Sequence of chain 1.B:
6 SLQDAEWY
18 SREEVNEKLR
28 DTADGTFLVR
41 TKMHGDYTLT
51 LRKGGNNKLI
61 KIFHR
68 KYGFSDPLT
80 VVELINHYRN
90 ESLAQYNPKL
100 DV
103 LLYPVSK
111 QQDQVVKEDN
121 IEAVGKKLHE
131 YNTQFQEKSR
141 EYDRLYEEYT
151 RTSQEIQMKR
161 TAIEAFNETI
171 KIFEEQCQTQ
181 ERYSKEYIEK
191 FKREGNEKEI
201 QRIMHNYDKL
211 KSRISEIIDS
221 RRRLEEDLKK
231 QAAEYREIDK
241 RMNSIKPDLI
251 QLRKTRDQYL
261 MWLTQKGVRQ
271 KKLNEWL

Binding-site contacts:
Ligand atom C7 contacts residue ASN57 of chain 1.B at 4.4 Å.
Ligand atom C4 contacts residue ASN633 of chain 1.A at 4.2 Å.
Ligand atom C2 contacts residue ASN56 of chain 1.B at 4.4 Å.
Ligand atom C6 contacts residue ASN56 of chain 1.B at 3.4 Å.
Ligand atom C1 contacts residue ASN56 of chain 1.B at 3.5 Å.
Ligand atom C7 contacts residue ASN56 of chain 1.B at 4.0 Å.
Ligand atom C1 contacts residue GLY392 of chain 1.A at 4.4 Å.
Ligand atom C4 contacts residue PHE1044 of chain 1.A at 4.3 Å (hydrophobic).
Ligand atom C3 contacts residue ASN633 of chain 1.A at 4.0 Å.
Ligand atom O8 contacts residue ASN633 of chain 1.A at 3.1 Å (h-bond).
Ligand atom O9 contacts residue ASN57 of chain 1.B at 3.8 Å.
Ligand atom C5 contacts residue ASN56 of chain 1.B at 3.5 Å.

Sequence of chain 1.A:
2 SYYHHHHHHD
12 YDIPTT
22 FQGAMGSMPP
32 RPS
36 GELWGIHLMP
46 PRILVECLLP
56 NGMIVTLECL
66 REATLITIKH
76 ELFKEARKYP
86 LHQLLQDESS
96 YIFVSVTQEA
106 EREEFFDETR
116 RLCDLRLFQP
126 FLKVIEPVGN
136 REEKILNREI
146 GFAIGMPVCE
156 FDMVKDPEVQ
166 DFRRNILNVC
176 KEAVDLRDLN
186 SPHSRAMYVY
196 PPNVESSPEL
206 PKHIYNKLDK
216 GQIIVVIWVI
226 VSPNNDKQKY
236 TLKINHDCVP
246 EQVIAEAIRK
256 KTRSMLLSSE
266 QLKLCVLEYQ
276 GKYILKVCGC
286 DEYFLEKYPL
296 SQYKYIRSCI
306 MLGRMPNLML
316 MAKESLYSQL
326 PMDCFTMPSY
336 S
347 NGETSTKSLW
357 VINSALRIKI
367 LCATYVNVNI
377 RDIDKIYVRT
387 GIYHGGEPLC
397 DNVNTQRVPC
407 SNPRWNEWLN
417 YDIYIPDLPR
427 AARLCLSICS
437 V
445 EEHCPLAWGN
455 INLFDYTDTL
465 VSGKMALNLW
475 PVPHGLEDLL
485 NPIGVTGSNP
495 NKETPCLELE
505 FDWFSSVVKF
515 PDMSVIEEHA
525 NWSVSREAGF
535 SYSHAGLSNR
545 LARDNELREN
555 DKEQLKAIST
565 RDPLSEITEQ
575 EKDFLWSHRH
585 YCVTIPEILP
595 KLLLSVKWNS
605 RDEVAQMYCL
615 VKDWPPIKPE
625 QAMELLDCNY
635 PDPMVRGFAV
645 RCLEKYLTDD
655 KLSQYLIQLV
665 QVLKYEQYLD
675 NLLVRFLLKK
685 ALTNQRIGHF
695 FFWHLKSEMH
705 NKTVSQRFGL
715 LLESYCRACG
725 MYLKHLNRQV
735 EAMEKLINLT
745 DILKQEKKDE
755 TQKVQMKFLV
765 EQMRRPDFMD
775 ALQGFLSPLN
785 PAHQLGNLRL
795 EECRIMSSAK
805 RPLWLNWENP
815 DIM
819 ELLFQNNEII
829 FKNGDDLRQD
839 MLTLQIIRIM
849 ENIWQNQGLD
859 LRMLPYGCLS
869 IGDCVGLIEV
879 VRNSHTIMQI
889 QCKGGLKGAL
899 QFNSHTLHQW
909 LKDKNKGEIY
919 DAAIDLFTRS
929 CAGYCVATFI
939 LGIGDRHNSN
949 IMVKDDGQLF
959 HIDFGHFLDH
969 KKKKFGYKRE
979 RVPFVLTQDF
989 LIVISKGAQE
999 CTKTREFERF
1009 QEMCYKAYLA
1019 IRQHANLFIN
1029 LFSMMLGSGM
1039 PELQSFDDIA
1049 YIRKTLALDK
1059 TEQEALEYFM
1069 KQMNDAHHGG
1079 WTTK

A small-molecule ligand and the protein it binds are described below.
Small molecule (SMILES): CC1C(=O)CCCC1=O